Sequence of chain 53.B:
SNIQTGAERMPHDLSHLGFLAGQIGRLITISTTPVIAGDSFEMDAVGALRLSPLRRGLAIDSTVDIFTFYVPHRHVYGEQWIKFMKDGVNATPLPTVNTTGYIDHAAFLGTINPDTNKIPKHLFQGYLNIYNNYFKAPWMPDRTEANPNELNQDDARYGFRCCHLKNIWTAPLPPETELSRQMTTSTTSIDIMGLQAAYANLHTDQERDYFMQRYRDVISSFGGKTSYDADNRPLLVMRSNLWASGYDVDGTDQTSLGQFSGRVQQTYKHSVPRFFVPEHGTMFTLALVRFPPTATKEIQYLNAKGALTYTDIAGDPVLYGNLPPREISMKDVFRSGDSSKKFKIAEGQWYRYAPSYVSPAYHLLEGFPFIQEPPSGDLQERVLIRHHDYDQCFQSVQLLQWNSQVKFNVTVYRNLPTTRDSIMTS

Sequence of chain 27.D:
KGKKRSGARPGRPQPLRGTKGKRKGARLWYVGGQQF

Sequence of chain 28.B:
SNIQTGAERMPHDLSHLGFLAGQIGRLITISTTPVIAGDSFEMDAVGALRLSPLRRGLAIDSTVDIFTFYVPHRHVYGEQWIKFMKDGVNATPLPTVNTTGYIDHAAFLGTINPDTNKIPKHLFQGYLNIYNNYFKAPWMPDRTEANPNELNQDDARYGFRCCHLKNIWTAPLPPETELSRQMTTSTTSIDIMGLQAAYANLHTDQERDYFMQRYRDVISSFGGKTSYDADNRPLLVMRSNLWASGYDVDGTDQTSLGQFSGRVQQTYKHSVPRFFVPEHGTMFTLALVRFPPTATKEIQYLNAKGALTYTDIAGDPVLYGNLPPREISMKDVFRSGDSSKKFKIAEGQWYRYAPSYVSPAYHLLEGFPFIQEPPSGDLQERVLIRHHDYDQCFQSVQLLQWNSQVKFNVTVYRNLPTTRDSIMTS

Binding-site contacts:
Ligand atom P contacts residue ARG420 of chain 28.B at 2.5 Å.
Ligand atom C5' contacts residue ARG28 of chain 27.D at 2.8 Å.
Ligand atom O3' contacts residue TYR31 of chain 27.D at 3.2 Å (h-bond).
Ligand atom OP2 contacts residue GLU207 of chain 27.B at 2.0 Å (salt-bridge).
Ligand atom N9 contacts residue ALA27 of chain 27.D at 3.1 Å.
Ligand atom C3' contacts residue GLY6 of chain 53.B at 3.2 Å.
Ligand atom C5 contacts residue ALA7 of chain 53.B at 2.7 Å (hydrophobic).
Ligand atom OP1 contacts residue THR418 of chain 28.B at 3.2 Å.
Ligand atom OP1 contacts residue ARG28 of chain 27.D at 2.7 Å (salt-bridge).
Ligand atom C1' contacts residue GLY6 of chain 53.B at 2.9 Å.
Ligand atom OP1 contacts residue PHE211 of chain 27.B at 2.1 Å.
Ligand atom N6 contacts residue ALA27 of chain 27.D at 3.2 Å (h-bond).
Ligand atom N7 contacts residue GLY26 of chain 27.D at 2.7 Å.
Ligand atom C4' contacts residue THR5 of chain 53.B at 2.6 Å.
Ligand atom O4' contacts residue ARG420 of chain 28.B at 3.2 Å (salt-bridge).
Ligand atom C8 contacts residue ARG28 of chain 27.D at 3.1 Å.
Ligand atom N6 contacts residue GLY26 of chain 27.D at 3.1 Å.
Ligand atom O5' contacts residue ARG28 of chain 27.D at 3.1 Å (salt-bridge).
Ligand atom C4' contacts residue GLY6 of chain 53.B at 3.1 Å.
Ligand atom O3' contacts residue ARG420 of chain 28.B at 1.7 Å (salt-bridge).
Ligand atom C8 contacts residue ALA27 of chain 27.D at 2.0 Å (hydrophobic).
Ligand atom O5' contacts residue TYR31 of chain 27.D at 2.2 Å (h-bond).
Ligand atom O3' contacts residue GLY6 of chain 53.B at 2.3 Å (h-bond).
Ligand atom P contacts residue ARG28 of chain 27.D at 3.4 Å.
Ligand atom OP2 contacts residue ARG420 of chain 28.B at 3.4 Å (salt-bridge).
Ligand atom P contacts residue GLU207 of chain 27.B at 3.4 Å.
Ligand atom C4' contacts residue ARG420 of chain 28.B at 3.4 Å.
Ligand atom C5 contacts residue ALA27 of chain 27.D at 2.9 Å (hydrophobic).
Ligand atom C3' contacts residue THR5 of chain 53.B at 3.2 Å.
Ligand atom N7 contacts residue ALA27 of chain 27.D at 1.6 Å.
Ligand atom N6 contacts residue ASP217 of chain 27.B at 2.8 Å (salt-bridge).
Ligand atom O4' contacts residue GLY6 of chain 53.B at 2.9 Å.
Ligand atom OP1 contacts residue ARG420 of chain 28.B at 2.4 Å (salt-bridge).
Ligand atom C5' contacts residue THR5 of chain 53.B at 3.1 Å.
Ligand atom P contacts residue TYR31 of chain 27.D at 3.5 Å.
Ligand atom C5' contacts residue TYR31 of chain 27.D at 3.0 Å (hydrophobic).
Ligand atom C6 contacts residue ALA7 of chain 53.B at 2.7 Å (hydrophobic).
Ligand atom O3' contacts residue THR5 of chain 53.B at 3.1 Å (h-bond).
Ligand atom O5' contacts residue ARG420 of chain 28.B at 2.9 Å (salt-bridge).
Ligand atom C5 contacts residue GLY26 of chain 27.D at 3.5 Å.

This small molecule binds to this protein.
Small molecule (SMILES): Nc1ccn([C@H]2C[C@H](O)[C@@H](CO[P](=O)(O)O[C@H]3C[C@H](n4cnc5c(N)ncnc54)O[C@@H]3CO[P](=O)(O)O[C@H]3C[C@H](n4cnc5c(N)ncnc54)O[C@@H]3CO[P](=O)(O)O[C@H]3C[C@H](n4cnc5c(N)ncnc54)O[C@@H]3COP(=O)(O)O)O2)c(=O)n1

Sequence of chain 27.B:
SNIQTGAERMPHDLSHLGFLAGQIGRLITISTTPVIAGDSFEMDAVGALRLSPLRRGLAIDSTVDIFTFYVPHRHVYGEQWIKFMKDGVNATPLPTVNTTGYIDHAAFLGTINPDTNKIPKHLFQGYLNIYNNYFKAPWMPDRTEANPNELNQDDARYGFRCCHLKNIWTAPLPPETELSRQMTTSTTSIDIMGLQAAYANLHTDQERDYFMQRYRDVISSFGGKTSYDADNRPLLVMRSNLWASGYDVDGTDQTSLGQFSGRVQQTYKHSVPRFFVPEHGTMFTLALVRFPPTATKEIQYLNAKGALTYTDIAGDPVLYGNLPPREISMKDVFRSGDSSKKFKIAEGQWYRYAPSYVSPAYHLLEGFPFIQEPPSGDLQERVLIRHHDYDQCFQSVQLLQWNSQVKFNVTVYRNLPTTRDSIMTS